Sequence of chain 1.A:
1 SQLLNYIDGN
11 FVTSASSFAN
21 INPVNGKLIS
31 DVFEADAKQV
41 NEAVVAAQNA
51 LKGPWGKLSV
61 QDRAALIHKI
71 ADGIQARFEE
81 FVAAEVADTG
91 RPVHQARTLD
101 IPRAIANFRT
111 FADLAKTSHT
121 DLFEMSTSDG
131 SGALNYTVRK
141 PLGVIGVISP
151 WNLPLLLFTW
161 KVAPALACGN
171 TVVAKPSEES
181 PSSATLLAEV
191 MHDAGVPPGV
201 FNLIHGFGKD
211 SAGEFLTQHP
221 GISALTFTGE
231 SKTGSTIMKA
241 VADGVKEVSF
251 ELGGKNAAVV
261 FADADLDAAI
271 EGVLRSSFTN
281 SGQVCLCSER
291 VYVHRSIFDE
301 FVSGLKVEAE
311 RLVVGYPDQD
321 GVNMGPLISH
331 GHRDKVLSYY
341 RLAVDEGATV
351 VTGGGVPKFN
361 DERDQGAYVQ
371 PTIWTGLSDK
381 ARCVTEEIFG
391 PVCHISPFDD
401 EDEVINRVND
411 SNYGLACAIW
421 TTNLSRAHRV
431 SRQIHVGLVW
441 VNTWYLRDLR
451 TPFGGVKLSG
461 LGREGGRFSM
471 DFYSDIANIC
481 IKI

Binding-site contacts:
Ligand atom CA3 contacts residue PHE453 of chain 1.A at 3.7 Å (hydrophobic).
Ligand atom CA2 contacts residue TYR445 of chain 1.A at 4.0 Å (hydrophobic).
Ligand atom CA1 contacts residue ARG447 of chain 1.A at 3.3 Å.
Ligand atom CA1 contacts residue ARG103 of chain 1.A at 3.5 Å.
Ligand atom OA4 contacts residue VAL284 of chain 1.A at 3.9 Å.
Ligand atom CA5 contacts residue LEU153 of chain 1.A at 3.4 Å (hydrophobic).
Ligand atom CA3 contacts residue LEU156 of chain 1.A at 4.1 Å (hydrophobic).
Ligand atom CA4 contacts residue LEU157 of chain 1.A at 3.4 Å (hydrophobic).
Ligand atom OA4 contacts residue CYS285 of chain 1.A at 2.4 Å (h-bond).
Ligand atom CA5 contacts residue LEU157 of chain 1.A at 4.0 Å (hydrophobic).
Ligand atom OA4 contacts residue NAD1 of chain 1.E at 3.0 Å (h-bond).
Ligand atom CA4 contacts residue GLU251 of chain 1.A at 3.7 Å.
Ligand atom OA1 contacts residue ARG447 of chain 1.A at 2.9 Å (salt-bridge).
Ligand atom CA5 contacts residue GLU251 of chain 1.A at 4.0 Å.
Ligand atom OA3 contacts residue TRP160 of chain 1.A at 3.7 Å.
Ligand atom OA2 contacts residue TRP160 of chain 1.A at 3.6 Å.
Ligand atom OA1 contacts residue TYR445 of chain 1.A at 2.9 Å (h-bond).
Ligand atom CA4 contacts residue PHE453 of chain 1.A at 4.0 Å (hydrophobic).
Ligand atom OA1 contacts residue LEU156 of chain 1.A at 4.0 Å.
Ligand atom CA2 contacts residue LEU157 of chain 1.A at 3.8 Å (hydrophobic).
Ligand atom CA6 contacts residue CYS285 of chain 1.A at 1.9 Å (hydrophobic).
Ligand atom OA3 contacts residue PHE453 of chain 1.A at 3.3 Å.
Ligand atom OA2 contacts residue ARG447 of chain 1.A at 3.0 Å (salt-bridge).
Ligand atom CA2 contacts residue LEU156 of chain 1.A at 4.0 Å (hydrophobic).
Ligand atom CA3 contacts residue LEU157 of chain 1.A at 3.8 Å (hydrophobic).
Ligand atom CA5 contacts residue CYS285 of chain 1.A at 3.0 Å (hydrophobic).
Ligand atom CA2 contacts residue PHE453 of chain 1.A at 3.5 Å (hydrophobic).
Ligand atom CA1 contacts residue TYR445 of chain 1.A at 3.8 Å (hydrophobic).
Ligand atom OA4 contacts residue ASN152 of chain 1.A at 2.7 Å (h-bond).
Ligand atom OA4 contacts residue LEU153 of chain 1.A at 4.0 Å.
Ligand atom CA3 contacts residue TYR445 of chain 1.A at 3.4 Å (hydrophobic).
Ligand atom CA4 contacts residue LEU153 of chain 1.A at 4.1 Å (hydrophobic).
Ligand atom CA6 contacts residue GLU251 of chain 1.A at 3.5 Å.
Ligand atom CA1 contacts residue LEU156 of chain 1.A at 3.9 Å (hydrophobic).
Ligand atom OA3 contacts residue LEU157 of chain 1.A at 3.3 Å.
Ligand atom CA6 contacts residue ASN152 of chain 1.A at 3.9 Å.
Ligand atom CA6 contacts residue NAD1 of chain 1.E at 3.5 Å.
Ligand atom CA4 contacts residue CYS285 of chain 1.A at 3.7 Å (hydrophobic).
Ligand atom OA2 contacts residue ARG103 of chain 1.A at 2.8 Å (salt-bridge).
Ligand atom OA1 contacts residue ARG103 of chain 1.A at 2.8 Å (salt-bridge).

The small molecule below binds the protein below.
Small molecule (SMILES): O=C/C=C/C=C(\O)C(=O)O